Sequence of chain 1.B:
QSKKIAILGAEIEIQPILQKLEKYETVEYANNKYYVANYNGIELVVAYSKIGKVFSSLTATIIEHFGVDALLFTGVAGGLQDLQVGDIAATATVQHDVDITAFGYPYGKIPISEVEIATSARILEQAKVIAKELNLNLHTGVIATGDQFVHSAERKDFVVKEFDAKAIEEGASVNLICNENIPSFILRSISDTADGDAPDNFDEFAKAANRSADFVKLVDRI

Binding-site contacts:
Ligand atom N3 contacts residue MSE194 of chain 1.B at 3.6 Å.
Ligand atom N6 contacts residue VAL174 of chain 1.B at 2.9 Å (h-bond).
Ligand atom C8 contacts residue VAL99 of chain 1.B at 4.0 Å (hydrophobic).
Ligand atom N1 contacts residue VAL174 of chain 1.B at 3.0 Å (h-bond).
Ligand atom N7 contacts residue SER217 of chain 1.B at 3.6 Å.
Ligand atom C6 contacts residue PHE173 of chain 1.B at 3.5 Å (hydrophobic).
Ligand atom N7 contacts residue GLY101 of chain 1.B at 3.2 Å (h-bond).
Ligand atom N6 contacts residue PHE173 of chain 1.B at 3.6 Å.
Ligand atom N7 contacts residue PHE173 of chain 1.B at 3.5 Å.
Ligand atom N3 contacts residue ILE192 of chain 1.B at 3.9 Å.
Ligand atom C2 contacts residue VAL174 of chain 1.B at 3.8 Å (hydrophobic).
Ligand atom N6 contacts residue ASP218 of chain 1.B at 2.9 Å (salt-bridge).
Ligand atom C2 contacts residue GLN172 of chain 1.B at 3.6 Å.
Ligand atom N7 contacts residue ALA100 of chain 1.B at 3.5 Å.
Ligand atom N3 contacts residue PHE173 of chain 1.B at 3.9 Å.
Ligand atom C5 contacts residue ASP218 of chain 1.B at 3.8 Å.
Ligand atom C5 contacts residue GLY101 of chain 1.B at 3.5 Å.
Ligand atom C2 contacts residue ILE192 of chain 1.B at 4.0 Å (hydrophobic).
Ligand atom C8 contacts residue SER217 of chain 1.B at 3.3 Å.
Ligand atom C4 contacts residue PHE173 of chain 1.B at 3.7 Å (hydrophobic).
Ligand atom N9 contacts residue VAL99 of chain 1.B at 3.6 Å.
Ligand atom C2 contacts residue GLU193 of chain 1.B at 3.9 Å.
Ligand atom C4 contacts residue ILE192 of chain 1.B at 3.8 Å (hydrophobic).
Ligand atom C8 contacts residue PHE228 of chain 1.B at 3.8 Å (hydrophobic).
Ligand atom N7 contacts residue ASP218 of chain 1.B at 2.6 Å (salt-bridge).
Ligand atom C5 contacts residue PHE173 of chain 1.B at 3.3 Å (hydrophobic).
Ligand atom C8 contacts residue ASP218 of chain 1.B at 3.4 Å.
Ligand atom N9 contacts residue GLY101 of chain 1.B at 4.0 Å.
Ligand atom N3 contacts residue GLU193 of chain 1.B at 3.5 Å.
Ligand atom C6 contacts residue ASP218 of chain 1.B at 3.9 Å.
Ligand atom C8 contacts residue ALA100 of chain 1.B at 3.4 Å (hydrophobic).
Ligand atom C8 contacts residue GLY101 of chain 1.B at 3.5 Å.
Ligand atom C2 contacts residue MSE194 of chain 1.B at 3.8 Å.
Ligand atom C2 contacts residue PHE173 of chain 1.B at 3.7 Å (hydrophobic).
Ligand atom C6 contacts residue VAL174 of chain 1.B at 3.8 Å (hydrophobic).
Ligand atom C8 contacts residue PHE173 of chain 1.B at 4.0 Å (hydrophobic).
Ligand atom N6 contacts residue ALA220 of chain 1.B at 3.7 Å.
Ligand atom N1 contacts residue PHE173 of chain 1.B at 3.7 Å.
Ligand atom N9 contacts residue ALA100 of chain 1.B at 3.6 Å.
Ligand atom C5 contacts residue ILE192 of chain 1.B at 3.9 Å (hydrophobic).

The small molecule below binds the protein below.
Small molecule (SMILES): Nc1ncnc2[nH]cnc12